Binding-site contacts:
Ligand atom O7 contacts residue ASN265 of chain 1.A at 3.7 Å.
Ligand atom C8 contacts residue SER363 of chain 1.A at 4.0 Å.
Ligand atom C2 contacts residue ASN265 of chain 1.A at 2.4 Å.
Ligand atom C1 contacts residue THR267 of chain 1.A at 3.7 Å.
Ligand atom O5 contacts residue ASN265 of chain 1.A at 2.4 Å (h-bond).
Ligand atom O5 contacts residue ASP268 of chain 1.A at 3.6 Å.
Ligand atom N2 contacts residue ALA362 of chain 1.A at 4.5 Å.
Ligand atom C6 contacts residue THR267 of chain 1.A at 4.2 Å.
Ligand atom O6 contacts residue ASP268 of chain 1.A at 4.2 Å.
Ligand atom O7 contacts residue ALA362 of chain 1.A at 3.5 Å.
Ligand atom N2 contacts residue ASN265 of chain 1.A at 2.9 Å (h-bond).
Ligand atom C8 contacts residue ALA362 of chain 1.A at 3.6 Å (hydrophobic).
Ligand atom C7 contacts residue ASN265 of chain 1.A at 3.5 Å.
Ligand atom C1 contacts residue ASN265 of chain 1.A at 1.4 Å.
Ligand atom C4 contacts residue ASN265 of chain 1.A at 4.2 Å.
Ligand atom C5 contacts residue ASN265 of chain 1.A at 3.6 Å.
Ligand atom C6 contacts residue ASP268 of chain 1.A at 4.3 Å.
Ligand atom C1 contacts residue ASP268 of chain 1.A at 4.3 Å.
Ligand atom O5 contacts residue THR267 of chain 1.A at 3.9 Å.
Ligand atom C3 contacts residue ASN265 of chain 1.A at 3.8 Å.
Ligand atom C5 contacts residue THR267 of chain 1.A at 3.9 Å.
Ligand atom C7 contacts residue ALA362 of chain 1.A at 3.7 Å (hydrophobic).

The small molecule below binds the protein below.
Small molecule (SMILES): CC(=O)N[C@H]1[C@H](O[C@H]2[C@H](O[C@@H]3O[C@@H](C)[C@@H](O)[C@@H](O)[C@@H]3O)[C@@H](NC(C)=O)CO[C@@H]2CO)O[C@H](CO)[C@@H](O[C@@H]2O[C@H](CO)[C@@H](O)[C@H](O)[C@@H]2O[C@@H]2OC[C@@H](O)[C@H](O)[C@H]2O)[C@@H]1O

Sequence of chain 1.A:
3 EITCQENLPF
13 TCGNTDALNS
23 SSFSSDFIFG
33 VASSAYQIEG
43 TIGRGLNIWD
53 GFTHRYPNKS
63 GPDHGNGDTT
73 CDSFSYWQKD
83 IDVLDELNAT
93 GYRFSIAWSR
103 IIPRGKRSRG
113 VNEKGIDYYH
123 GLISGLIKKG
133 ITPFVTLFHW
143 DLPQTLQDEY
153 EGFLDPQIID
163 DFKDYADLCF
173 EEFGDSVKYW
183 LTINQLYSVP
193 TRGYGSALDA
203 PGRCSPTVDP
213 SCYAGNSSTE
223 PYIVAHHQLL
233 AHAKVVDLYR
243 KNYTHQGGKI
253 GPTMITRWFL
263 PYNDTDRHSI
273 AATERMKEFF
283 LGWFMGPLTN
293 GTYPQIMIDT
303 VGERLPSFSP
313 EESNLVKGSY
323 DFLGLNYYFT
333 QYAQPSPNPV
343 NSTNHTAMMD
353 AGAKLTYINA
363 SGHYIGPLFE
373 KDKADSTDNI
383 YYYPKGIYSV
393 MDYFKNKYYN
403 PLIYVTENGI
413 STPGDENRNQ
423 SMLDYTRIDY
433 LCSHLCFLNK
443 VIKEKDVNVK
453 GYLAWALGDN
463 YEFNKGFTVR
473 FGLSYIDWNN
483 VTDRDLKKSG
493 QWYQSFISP